Sequence of chain 1.B:
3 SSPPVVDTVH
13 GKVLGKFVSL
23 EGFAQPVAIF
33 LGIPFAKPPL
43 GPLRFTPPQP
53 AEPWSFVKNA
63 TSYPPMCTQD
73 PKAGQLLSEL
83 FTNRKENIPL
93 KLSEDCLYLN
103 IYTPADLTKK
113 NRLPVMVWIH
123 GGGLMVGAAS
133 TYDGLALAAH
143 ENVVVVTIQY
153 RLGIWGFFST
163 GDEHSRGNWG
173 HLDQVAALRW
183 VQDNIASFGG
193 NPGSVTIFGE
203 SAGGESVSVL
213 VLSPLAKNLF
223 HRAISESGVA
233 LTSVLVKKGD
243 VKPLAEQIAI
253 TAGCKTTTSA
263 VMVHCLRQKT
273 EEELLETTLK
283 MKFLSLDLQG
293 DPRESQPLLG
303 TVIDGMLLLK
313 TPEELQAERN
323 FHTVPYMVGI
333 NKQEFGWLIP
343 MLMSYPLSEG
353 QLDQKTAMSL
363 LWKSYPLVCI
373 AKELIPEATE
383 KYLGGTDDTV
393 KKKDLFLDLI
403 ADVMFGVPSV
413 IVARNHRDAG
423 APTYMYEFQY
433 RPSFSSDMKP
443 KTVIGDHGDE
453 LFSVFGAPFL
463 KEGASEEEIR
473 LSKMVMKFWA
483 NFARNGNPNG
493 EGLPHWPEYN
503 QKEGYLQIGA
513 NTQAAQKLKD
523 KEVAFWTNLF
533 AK

Sequence of chain 1.A:
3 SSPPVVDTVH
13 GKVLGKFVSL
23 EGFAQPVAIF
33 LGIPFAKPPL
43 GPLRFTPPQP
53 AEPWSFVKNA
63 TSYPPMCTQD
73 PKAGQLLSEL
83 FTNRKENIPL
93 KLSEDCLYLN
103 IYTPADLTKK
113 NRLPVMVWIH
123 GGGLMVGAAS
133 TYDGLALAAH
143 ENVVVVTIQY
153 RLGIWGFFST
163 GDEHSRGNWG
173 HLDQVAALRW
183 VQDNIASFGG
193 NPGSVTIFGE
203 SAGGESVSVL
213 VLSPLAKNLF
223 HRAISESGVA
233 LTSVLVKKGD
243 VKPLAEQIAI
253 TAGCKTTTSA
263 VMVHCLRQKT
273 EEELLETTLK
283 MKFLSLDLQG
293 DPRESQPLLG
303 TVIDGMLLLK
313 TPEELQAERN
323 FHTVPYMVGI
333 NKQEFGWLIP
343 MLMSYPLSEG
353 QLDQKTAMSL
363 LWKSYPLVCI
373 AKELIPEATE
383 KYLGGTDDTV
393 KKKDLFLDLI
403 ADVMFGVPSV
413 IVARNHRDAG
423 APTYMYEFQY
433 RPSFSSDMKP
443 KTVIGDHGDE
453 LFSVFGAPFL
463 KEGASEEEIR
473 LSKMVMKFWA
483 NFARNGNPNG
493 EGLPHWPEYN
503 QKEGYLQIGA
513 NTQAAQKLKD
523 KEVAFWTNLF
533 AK

This protein binds this small molecule.
Small molecule (SMILES): CC(=O)N[C@H]1[C@H]([C@H](O)[C@H](O)CO)O[C@@](O)(C(=O)O)C[C@@H]1O

Binding-site contacts:
Ligand atom C11 contacts residue THR258 of chain 1.B at 4.2 Å.
Ligand atom C7 contacts residue ASN61 of chain 1.A at 4.2 Å.
Ligand atom O8 contacts residue TYR100 of chain 1.A at 4.4 Å.
Ligand atom O1B contacts residue NAG1 of chain 1.D at 3.8 Å.
Ligand atom C2 contacts residue ASN61 of chain 1.A at 4.2 Å.
Ligand atom C4 contacts residue LYS244 of chain 1.B at 3.6 Å.
Ligand atom O7 contacts residue ASN61 of chain 1.A at 3.5 Å (h-bond).
Ligand atom C11 contacts residue THR259 of chain 1.B at 3.4 Å.
Ligand atom O4 contacts residue LYS244 of chain 1.B at 3.7 Å.
Ligand atom C9 contacts residue ASN61 of chain 1.A at 4.4 Å.
Ligand atom C7 contacts residue SER64 of chain 1.A at 4.2 Å.
Ligand atom C10 contacts residue THR259 of chain 1.B at 4.1 Å.
Ligand atom O7 contacts residue SER64 of chain 1.A at 3.2 Å.
Ligand atom O9 contacts residue GLY34 of chain 1.A at 3.8 Å.
Ligand atom O1A contacts residue ASN61 of chain 1.A at 3.0 Å (h-bond).
Ligand atom O8 contacts residue GLY34 of chain 1.A at 4.4 Å.
Ligand atom C8 contacts residue GLY34 of chain 1.A at 4.1 Å.
Ligand atom O10 contacts residue SER64 of chain 1.A at 3.8 Å.
Ligand atom C9 contacts residue SER64 of chain 1.A at 3.9 Å.
Ligand atom O6 contacts residue ASN61 of chain 1.A at 3.9 Å.
Ligand atom C1 contacts residue ASN61 of chain 1.A at 3.6 Å.
Ligand atom O1B contacts residue ASN61 of chain 1.A at 3.4 Å.
Ligand atom O2 contacts residue ASN61 of chain 1.A at 4.0 Å.
Ligand atom C8 contacts residue ASN61 of chain 1.A at 4.0 Å.
Ligand atom C9 contacts residue GLY34 of chain 1.A at 3.1 Å.
Ligand atom O9 contacts residue TYR65 of chain 1.A at 4.5 Å.
Ligand atom C3 contacts residue LYS244 of chain 1.B at 4.4 Å.
Ligand atom O2 contacts residue SER64 of chain 1.A at 4.2 Å.
Ligand atom O9 contacts residue SER64 of chain 1.A at 3.6 Å (h-bond).
Ligand atom O1A contacts residue NAG1 of chain 1.D at 3.2 Å (h-bond).
Ligand atom O9 contacts residue PRO66 of chain 1.A at 3.9 Å.
Ligand atom C1 contacts residue NAG1 of chain 1.D at 3.7 Å.
Ligand atom C9 contacts residue LEU33 of chain 1.A at 4.0 Å (hydrophobic).